The small molecule below binds the protein below.
Small molecule (SMILES): CC(=O)N[C@H]1[C@H](O[C@H]2[C@H](O)[C@@H](NC(C)=O)CO[C@@H]2CO)O[C@H](CO)[C@@H](O)[C@@H]1O

Sequence of chain 1.C:
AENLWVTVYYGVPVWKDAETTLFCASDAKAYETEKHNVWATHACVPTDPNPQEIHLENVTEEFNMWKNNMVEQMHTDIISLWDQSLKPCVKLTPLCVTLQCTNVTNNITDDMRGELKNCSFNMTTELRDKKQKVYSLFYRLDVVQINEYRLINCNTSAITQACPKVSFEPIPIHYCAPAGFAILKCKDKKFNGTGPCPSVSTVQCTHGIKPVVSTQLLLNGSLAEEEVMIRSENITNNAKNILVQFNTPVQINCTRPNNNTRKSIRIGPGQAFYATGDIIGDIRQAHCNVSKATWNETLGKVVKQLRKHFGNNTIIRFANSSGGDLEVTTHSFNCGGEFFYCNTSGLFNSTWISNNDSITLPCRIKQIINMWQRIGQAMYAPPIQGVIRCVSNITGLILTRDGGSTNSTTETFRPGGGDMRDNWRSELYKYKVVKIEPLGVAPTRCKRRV

Binding-site contacts:
Ligand atom C7 contacts residue SER333 of chain 1.C at 3.5 Å.
Ligand atom C1 contacts residue ASN332 of chain 1.C at 1.4 Å.
Ligand atom C2 contacts residue ASN332 of chain 1.C at 2.5 Å.
Ligand atom C8 contacts residue NAG1 of chain 1.JA at 4.0 Å.
Ligand atom C7 contacts residue ASN332 of chain 1.C at 2.9 Å.
Ligand atom O6 contacts residue NAG2 of chain 1.JA at 3.5 Å (h-bond).
Ligand atom C2 contacts residue NAG1 of chain 1.JA at 4.2 Å.
Ligand atom C5 contacts residue ASN332 of chain 1.C at 3.7 Å.
Ligand atom C7 contacts residue NAG1 of chain 1.JA at 3.6 Å.
Ligand atom N2 contacts residue NAG1 of chain 1.JA at 4.3 Å.
Ligand atom C5 contacts residue NAG2 of chain 1.JA at 3.9 Å.
Ligand atom C8 contacts residue ASN332 of chain 1.C at 4.2 Å.
Ligand atom C3 contacts residue ASN332 of chain 1.C at 3.8 Å.
Ligand atom O6 contacts residue NAG1 of chain 1.KA at 3.8 Å.
Ligand atom O5 contacts residue ASN332 of chain 1.C at 2.5 Å (h-bond).
Ligand atom C8 contacts residue SER333 of chain 1.C at 3.0 Å.
Ligand atom O7 contacts residue ASN332 of chain 1.C at 2.6 Å (h-bond).
Ligand atom C8 contacts residue SER334 of chain 1.C at 4.4 Å.
Ligand atom C4 contacts residue ASN332 of chain 1.C at 4.3 Å.
Ligand atom C6 contacts residue NAG2 of chain 1.JA at 4.3 Å.
Ligand atom O7 contacts residue NAG1 of chain 1.JA at 2.6 Å (h-bond).
Ligand atom C8 contacts residue THR341 of chain 1.C at 4.5 Å.
Ligand atom N2 contacts residue SER333 of chain 1.C at 3.6 Å.
Ligand atom O7 contacts residue SER333 of chain 1.C at 4.3 Å.
Ligand atom O7 contacts residue SER357 of chain 1.C at 3.9 Å.
Ligand atom N2 contacts residue ASN332 of chain 1.C at 2.9 Å (h-bond).
Ligand atom C8 contacts residue GLY335 of chain 1.C at 4.4 Å.